Sequence of chain 1.A:
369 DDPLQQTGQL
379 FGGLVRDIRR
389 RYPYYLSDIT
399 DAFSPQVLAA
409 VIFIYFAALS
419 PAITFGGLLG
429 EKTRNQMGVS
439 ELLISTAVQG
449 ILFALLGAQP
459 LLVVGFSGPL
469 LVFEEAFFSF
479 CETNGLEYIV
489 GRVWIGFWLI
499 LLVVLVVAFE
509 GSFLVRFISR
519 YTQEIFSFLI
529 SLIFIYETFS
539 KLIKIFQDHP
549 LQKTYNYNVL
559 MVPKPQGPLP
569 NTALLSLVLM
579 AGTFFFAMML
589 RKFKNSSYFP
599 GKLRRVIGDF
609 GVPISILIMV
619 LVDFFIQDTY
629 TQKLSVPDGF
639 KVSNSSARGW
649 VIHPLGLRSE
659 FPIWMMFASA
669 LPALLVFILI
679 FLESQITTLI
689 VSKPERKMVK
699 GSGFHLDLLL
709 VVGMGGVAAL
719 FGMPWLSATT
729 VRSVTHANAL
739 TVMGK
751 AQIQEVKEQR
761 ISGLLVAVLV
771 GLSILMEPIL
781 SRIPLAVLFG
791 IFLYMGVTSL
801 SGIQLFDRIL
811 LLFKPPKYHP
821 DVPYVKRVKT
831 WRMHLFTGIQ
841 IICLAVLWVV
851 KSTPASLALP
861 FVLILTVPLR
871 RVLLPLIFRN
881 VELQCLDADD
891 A

A small-molecule ligand and the protein it binds are described below.
Small molecule (SMILES): CC(C)CCC[C@@H](C)[C@H]1CC[C@H]2[C@@H]3CC=C4C[C@@H](O)CC[C@]4(C)[C@H]3CC[C@]12C

Binding-site contacts:
Ligand atom C21 contacts residue ILE410 of chain 1.A at 4.1 Å (hydrophobic).
Ligand atom C17 contacts residue ILE410 of chain 1.A at 4.3 Å (hydrophobic).
Ligand atom O1 contacts residue VAL604 of chain 1.A at 4.2 Å.
Ligand atom C3 contacts residue VAL604 of chain 1.A at 4.2 Å (hydrophobic).
Ligand atom C12 contacts residue PHE608 of chain 1.A at 4.3 Å (hydrophobic).
Ligand atom C3 contacts residue PHE608 of chain 1.A at 4.1 Å (hydrophobic).
Ligand atom C25 contacts residue ILE614 of chain 1.A at 4.3 Å (hydrophobic).
Ligand atom C27 contacts residue PHE414 of chain 1.A at 4.0 Å (hydrophobic).
Ligand atom C4 contacts residue VAL604 of chain 1.A at 3.7 Å (hydrophobic).
Ligand atom C27 contacts residue ILE783 of chain 1.A at 3.8 Å (hydrophobic).
Ligand atom C6 contacts residue VAL604 of chain 1.A at 4.3 Å (hydrophobic).
Ligand atom C9 contacts residue PHE608 of chain 1.A at 3.8 Å (hydrophobic).
Ligand atom C6 contacts residue PHE608 of chain 1.A at 4.0 Å (hydrophobic).
Ligand atom C22 contacts residue ILE410 of chain 1.A at 4.1 Å (hydrophobic).
Ligand atom C14 contacts residue PHE608 of chain 1.A at 4.1 Å (hydrophobic).
Ligand atom C22 contacts residue LEU615 of chain 1.A at 4.5 Å (hydrophobic).
Ligand atom C11 contacts residue PHE608 of chain 1.A at 4.3 Å (hydrophobic).
Ligand atom C16 contacts residue LEU615 of chain 1.A at 3.8 Å (hydrophobic).
Ligand atom C26 contacts residue VAL618 of chain 1.A at 4.0 Å (hydrophobic).
Ligand atom C24 contacts residue LEU615 of chain 1.A at 4.1 Å (hydrophobic).
Ligand atom C12 contacts residue ILE410 of chain 1.A at 3.9 Å (hydrophobic).
Ligand atom C22 contacts residue PRO611 of chain 1.A at 4.0 Å (hydrophobic).
Ligand atom C17 contacts residue PRO611 of chain 1.A at 4.3 Å (hydrophobic).
Ligand atom C16 contacts residue ILE612 of chain 1.A at 4.3 Å (hydrophobic).
Ligand atom C27 contacts residue ILE779 of chain 1.A at 4.3 Å (hydrophobic).
Ligand atom C25 contacts residue ILE783 of chain 1.A at 4.4 Å (hydrophobic).
Ligand atom C10 contacts residue PHE608 of chain 1.A at 4.4 Å (hydrophobic).
Ligand atom C1 contacts residue PHE608 of chain 1.A at 3.8 Å (hydrophobic).
Ligand atom C5 contacts residue PHE608 of chain 1.A at 4.2 Å (hydrophobic).
Ligand atom C7 contacts residue PHE608 of chain 1.A at 4.0 Å (hydrophobic).
Ligand atom C24 contacts residue ILE614 of chain 1.A at 4.0 Å (hydrophobic).
Ligand atom C16 contacts residue PRO611 of chain 1.A at 3.8 Å (hydrophobic).
Ligand atom C15 contacts residue ILE612 of chain 1.A at 4.0 Å (hydrophobic).
Ligand atom C8 contacts residue PHE608 of chain 1.A at 4.3 Å (hydrophobic).
Ligand atom C5 contacts residue VAL604 of chain 1.A at 4.5 Å (hydrophobic).
Ligand atom C15 contacts residue LEU615 of chain 1.A at 4.2 Å (hydrophobic).
Ligand atom C26 contacts residue LEU615 of chain 1.A at 3.5 Å (hydrophobic).
Ligand atom C24 contacts residue PRO611 of chain 1.A at 4.5 Å (hydrophobic).